Binding-site contacts:
Ligand atom C01 contacts residue ASN142 of chain 1.A at 3.3 Å.
Ligand atom C32 contacts residue HIS41 of chain 1.A at 3.3 Å.
Ligand atom O09 contacts residue GLY143 of chain 1.A at 3.0 Å (h-bond).
Ligand atom O09 contacts residue CYS145 of chain 1.A at 3.1 Å (h-bond).
Ligand atom C34 contacts residue HIS164 of chain 1.A at 3.0 Å.
Ligand atom C05 contacts residue LEU141 of chain 1.A at 3.6 Å (hydrophobic).
Ligand atom F33 contacts residue HIS164 of chain 1.A at 3.1 Å.
Ligand atom C34 contacts residue HIS41 of chain 1.A at 3.6 Å.
Ligand atom F33 contacts residue HIS41 of chain 1.A at 3.5 Å.
Ligand atom F31 contacts residue ARG188 of chain 1.A at 3.5 Å.
Ligand atom F28 contacts residue GLN189 of chain 1.A at 3.4 Å.
Ligand atom C32 contacts residue HIS164 of chain 1.A at 3.2 Å.
Ligand atom O36 contacts residue HIS164 of chain 1.A at 3.4 Å (h-bond).
Ligand atom N04 contacts residue PHE140 of chain 1.A at 3.5 Å.
Ligand atom C30 contacts residue HIS41 of chain 1.A at 3.6 Å.
Ligand atom F31 contacts residue HIS41 of chain 1.A at 3.5 Å.
Ligand atom C20 contacts residue THR26 of chain 1.A at 3.6 Å.
Ligand atom C35 contacts residue HIS164 of chain 1.A at 3.5 Å.
Ligand atom N04 contacts residue HIS163 of chain 1.A at 3.0 Å (h-bond).
Ligand atom N19 contacts residue THR25 of chain 1.A at 3.6 Å.
Ligand atom C21 contacts residue THR26 of chain 1.A at 3.2 Å.
Ligand atom C01 contacts residue LEU141 of chain 1.A at 3.7 Å (hydrophobic).
Ligand atom C03 contacts residue PHE140 of chain 1.A at 3.3 Å (hydrophobic).
Ligand atom O09 contacts residue SER144 of chain 1.A at 3.1 Å (h-bond).
Ligand atom C05 contacts residue SER144 of chain 1.A at 3.4 Å.
Ligand atom O36 contacts residue VAL166 of chain 1.A at 3.2 Å (h-bond).
Ligand atom C29 contacts residue HIS41 of chain 1.A at 3.7 Å.
Ligand atom N02 contacts residue VAL166 of chain 1.A at 3.7 Å.
Ligand atom N37 contacts residue LEU141 of chain 1.A at 3.5 Å (h-bond).
Ligand atom F33 contacts residue CYS145 of chain 1.A at 3.5 Å.
Ligand atom O36 contacts residue MET165 of chain 1.A at 3.0 Å.
Ligand atom F31 contacts residue ASP187 of chain 1.A at 3.0 Å.
Ligand atom C03 contacts residue VAL166 of chain 1.A at 3.6 Å (hydrophobic).
Ligand atom C06 contacts residue HIS163 of chain 1.A at 3.6 Å.
Ligand atom N19 contacts residue THR26 of chain 1.A at 3.2 Å (h-bond).
Ligand atom N04 contacts residue SER144 of chain 1.A at 3.3 Å (h-bond).
Ligand atom CL2 contacts residue CYS145 of chain 1.A at 3.4 Å.
Ligand atom N02 contacts residue LEU141 of chain 1.A at 3.5 Å (h-bond).
Ligand atom C18 contacts residue THR24 of chain 1.A at 3.1 Å.
Ligand atom C06 contacts residue SER144 of chain 1.A at 3.5 Å.

Sequence of chain 1.A:
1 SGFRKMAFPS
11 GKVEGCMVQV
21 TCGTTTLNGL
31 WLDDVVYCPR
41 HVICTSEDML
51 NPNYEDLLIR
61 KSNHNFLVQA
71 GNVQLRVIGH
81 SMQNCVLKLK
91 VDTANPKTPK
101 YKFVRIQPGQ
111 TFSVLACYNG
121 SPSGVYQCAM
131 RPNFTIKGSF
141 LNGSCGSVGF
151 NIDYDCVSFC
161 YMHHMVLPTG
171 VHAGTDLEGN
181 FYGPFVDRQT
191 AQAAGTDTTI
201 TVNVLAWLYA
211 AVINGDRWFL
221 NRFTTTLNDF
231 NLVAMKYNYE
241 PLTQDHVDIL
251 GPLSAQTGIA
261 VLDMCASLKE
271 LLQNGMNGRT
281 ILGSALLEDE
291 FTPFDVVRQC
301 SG

The protein below binds the small molecule below.
Small molecule (SMILES): Cn1cnc(Cn2c(=O)nc(Nc3cc4cn(C)nc4cc3Cl)n(Cc3cc(F)c(F)cc3F)c2=O)n1